Sequence of chain 1.A:
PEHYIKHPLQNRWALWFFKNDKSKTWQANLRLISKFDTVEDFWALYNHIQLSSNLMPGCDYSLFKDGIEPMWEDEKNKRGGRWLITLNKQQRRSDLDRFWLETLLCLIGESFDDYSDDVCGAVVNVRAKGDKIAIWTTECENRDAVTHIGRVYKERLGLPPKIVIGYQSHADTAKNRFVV

Binding-site contacts:
Ligand atom C1 contacts residue ASN32 of chain 1.A at 3.3 Å.
Ligand atom C24 contacts residue TRP75 of chain 1.A at 3.5 Å (hydrophobic).
Ligand atom N1 contacts residue ASP24 of chain 1.A at 3.6 Å.
Ligand atom C5 contacts residue ASN23 of chain 1.A at 3.1 Å.
Ligand atom N2 contacts residue LYS25 of chain 1.A at 3.3 Å (salt-bridge).
Ligand atom N9 contacts residue GLN30 of chain 1.A at 3.5 Å (h-bond).
Ligand atom C4 contacts residue ASN23 of chain 1.A at 3.5 Å.
Ligand atom C24 contacts residue TRP29 of chain 1.A at 3.5 Å (hydrophobic).
Ligand atom C21 contacts residue TRP29 of chain 1.A at 3.5 Å (hydrophobic).
Ligand atom N10 contacts residue TRP29 of chain 1.A at 3.6 Å.
Ligand atom N10 contacts residue TRP75 of chain 1.A at 3.4 Å.
Ligand atom C23 contacts residue GLU76 of chain 1.A at 3.3 Å.
Ligand atom N1 contacts residue LYS27 of chain 1.A at 2.7 Å (salt-bridge).
Ligand atom N5 contacts residue ASN23 of chain 1.A at 3.5 Å (h-bond).
Ligand atom C20 contacts residue TRP29 of chain 1.A at 3.6 Å (hydrophobic).
Ligand atom N2 contacts residue LYS27 of chain 1.A at 2.9 Å (salt-bridge).
Ligand atom N7 contacts residue TRP29 of chain 1.A at 3.3 Å.
Ligand atom C22 contacts residue TRP29 of chain 1.A at 3.5 Å (hydrophobic).
Ligand atom S1 contacts residue LYS135 of chain 1.A at 3.2 Å (salt-bridge).
Ligand atom C18 contacts residue TRP29 of chain 1.A at 3.3 Å (hydrophobic).
Ligand atom O14 contacts residue TRP29 of chain 1.A at 3.5 Å.
Ligand atom O1 contacts residue ASN32 of chain 1.A at 2.6 Å (h-bond).
Ligand atom C19 contacts residue TRP29 of chain 1.A at 3.4 Å (hydrophobic).
Ligand atom N4 contacts residue ASN23 of chain 1.A at 3.1 Å (h-bond).
Ligand atom N6 contacts residue TRP29 of chain 1.A at 3.4 Å (h-bond).
Ligand atom O17 contacts residue TRP29 of chain 1.A at 3.7 Å.
Ligand atom N9 contacts residue GLU76 of chain 1.A at 2.4 Å (salt-bridge).
Ligand atom C2 contacts residue LYS27 of chain 1.A at 3.2 Å.
Ligand atom N10 contacts residue GLU76 of chain 1.A at 3.0 Å (salt-bridge).
Ligand atom O1 contacts residue TRP29 of chain 1.A at 3.0 Å.
Ligand atom N1 contacts residue ASN32 of chain 1.A at 3.5 Å (h-bond).
Ligand atom O9 contacts residue ARG130 of chain 1.A at 2.8 Å (salt-bridge).
Ligand atom N8 contacts residue TRP29 of chain 1.A at 3.6 Å.
Ligand atom O17 contacts residue MET74 of chain 1.A at 3.1 Å.
Ligand atom O17 contacts residue TRP75 of chain 1.A at 2.7 Å (h-bond).
Ligand atom S1 contacts residue ARG130 of chain 1.A at 3.2 Å (salt-bridge).
Ligand atom O1 contacts residue PHE21 of chain 1.A at 3.5 Å.
Ligand atom P2 contacts residue ARG130 of chain 1.A at 3.7 Å.
Ligand atom O12 contacts residue LYS135 of chain 1.A at 3.0 Å (salt-bridge).
Ligand atom O6 contacts residue ARG130 of chain 1.A at 3.7 Å.

A small-molecule ligand and the protein it binds are described below.
Small molecule (SMILES): C[n+]1cn([C@@H]2O[C@H](COP(=O)(O)O[P](=O)(S)OP(=O)(O)OC[C@H]3O[C@@H](n4cnc5c(=O)nc(N)[nH]c54)[C@H](O)[C@@H]3O)[C@H]3OC(C)(C)O[C@H]32)c2nc(N)[nH]c(=O)c21